A protein and the small-molecule ligand that binds it are described below.
Small molecule (SMILES): Nc1ncnc2c1ncn2[C@H]1C[C@H](O)[C@@H](COP(=O)(O)O)O1

Sequence of chain 1.C:
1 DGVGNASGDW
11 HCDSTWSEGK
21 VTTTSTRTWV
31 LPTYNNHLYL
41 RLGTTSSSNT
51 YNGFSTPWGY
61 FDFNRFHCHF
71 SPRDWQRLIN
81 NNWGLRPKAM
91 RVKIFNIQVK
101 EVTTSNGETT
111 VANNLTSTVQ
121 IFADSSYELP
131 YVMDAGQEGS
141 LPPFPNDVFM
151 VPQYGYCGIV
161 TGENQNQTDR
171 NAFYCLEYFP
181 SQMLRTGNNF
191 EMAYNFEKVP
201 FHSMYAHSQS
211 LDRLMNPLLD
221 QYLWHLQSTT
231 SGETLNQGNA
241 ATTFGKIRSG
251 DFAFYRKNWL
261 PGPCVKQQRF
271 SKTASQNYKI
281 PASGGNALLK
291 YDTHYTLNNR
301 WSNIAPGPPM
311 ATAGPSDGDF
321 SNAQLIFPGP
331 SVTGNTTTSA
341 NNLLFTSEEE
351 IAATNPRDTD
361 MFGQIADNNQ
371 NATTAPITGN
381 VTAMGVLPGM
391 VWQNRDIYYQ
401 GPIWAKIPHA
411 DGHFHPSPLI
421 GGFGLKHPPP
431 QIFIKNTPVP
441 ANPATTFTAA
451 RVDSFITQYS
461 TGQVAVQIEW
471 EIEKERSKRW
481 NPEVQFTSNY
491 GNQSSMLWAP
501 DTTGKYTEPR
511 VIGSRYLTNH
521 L

Binding-site contacts:
Ligand atom N6 contacts residue SER417 of chain 1.C at 3.8 Å.
Ligand atom N9 contacts residue PRO200 of chain 1.C at 4.4 Å.
Ligand atom C5 contacts residue PRO416 of chain 1.C at 3.6 Å (hydrophobic).
Ligand atom O3P contacts residue LYS198 of chain 1.C at 4.5 Å.
Ligand atom C2 contacts residue GLY424 of chain 1.C at 4.1 Å.
Ligand atom N7 contacts residue HIS415 of chain 1.C at 3.8 Å.
Ligand atom C2 contacts residue VAL199 of chain 1.C at 4.2 Å (hydrophobic).
Ligand atom C4 contacts residue PRO416 of chain 1.C at 4.0 Å (hydrophobic).
Ligand atom C6 contacts residue SER417 of chain 1.C at 4.5 Å.
Ligand atom N3 contacts residue PRO416 of chain 1.C at 4.1 Å.
Ligand atom C2 contacts residue PRO416 of chain 1.C at 3.9 Å (hydrophobic).
Ligand atom N6 contacts residue VAL199 of chain 1.C at 4.5 Å.
Ligand atom N7 contacts residue ASN394 of chain 1.C at 4.3 Å.
Ligand atom N7 contacts residue PRO200 of chain 1.C at 4.0 Å.
Ligand atom C6 contacts residue PRO416 of chain 1.C at 3.0 Å (hydrophobic).
Ligand atom C8 contacts residue HIS415 of chain 1.C at 3.6 Å.
Ligand atom C1' contacts residue PRO416 of chain 1.C at 4.5 Å (hydrophobic).
Ligand atom N6 contacts residue GLY424 of chain 1.C at 3.8 Å.
Ligand atom N1 contacts residue PRO416 of chain 1.C at 3.2 Å (h-bond).
Ligand atom C6 contacts residue PRO200 of chain 1.C at 4.0 Å (hydrophobic).
Ligand atom C8 contacts residue PRO200 of chain 1.C at 4.4 Å (hydrophobic).
Ligand atom O1P contacts residue PRO200 of chain 1.C at 4.1 Å.
Ligand atom O3P contacts residue PRO200 of chain 1.C at 3.9 Å.
Ligand atom C2 contacts residue PRO200 of chain 1.C at 4.1 Å (hydrophobic).
Ligand atom C6 contacts residue VAL199 of chain 1.C at 4.3 Å (hydrophobic).
Ligand atom N3 contacts residue PRO200 of chain 1.C at 4.2 Å.
Ligand atom N7 contacts residue SER417 of chain 1.C at 4.4 Å.
Ligand atom N1 contacts residue VAL199 of chain 1.C at 3.7 Å.
Ligand atom C5 contacts residue PRO200 of chain 1.C at 3.8 Å (hydrophobic).
Ligand atom N1 contacts residue GLY424 of chain 1.C at 3.5 Å (h-bond).
Ligand atom C4 contacts residue PRO200 of chain 1.C at 4.1 Å (hydrophobic).
Ligand atom P contacts residue PRO200 of chain 1.C at 4.5 Å.
Ligand atom C6 contacts residue GLY424 of chain 1.C at 4.5 Å.
Ligand atom N1 contacts residue PRO200 of chain 1.C at 4.1 Å.
Ligand atom N9 contacts residue PRO416 of chain 1.C at 4.2 Å.
Ligand atom N6 contacts residue PRO416 of chain 1.C at 3.1 Å (h-bond).
Ligand atom C2' contacts residue HIS415 of chain 1.C at 3.9 Å.
Ligand atom N6 contacts residue PRO200 of chain 1.C at 4.4 Å.
Ligand atom N7 contacts residue PRO416 of chain 1.C at 4.4 Å.